Sequence of chain 1.U:
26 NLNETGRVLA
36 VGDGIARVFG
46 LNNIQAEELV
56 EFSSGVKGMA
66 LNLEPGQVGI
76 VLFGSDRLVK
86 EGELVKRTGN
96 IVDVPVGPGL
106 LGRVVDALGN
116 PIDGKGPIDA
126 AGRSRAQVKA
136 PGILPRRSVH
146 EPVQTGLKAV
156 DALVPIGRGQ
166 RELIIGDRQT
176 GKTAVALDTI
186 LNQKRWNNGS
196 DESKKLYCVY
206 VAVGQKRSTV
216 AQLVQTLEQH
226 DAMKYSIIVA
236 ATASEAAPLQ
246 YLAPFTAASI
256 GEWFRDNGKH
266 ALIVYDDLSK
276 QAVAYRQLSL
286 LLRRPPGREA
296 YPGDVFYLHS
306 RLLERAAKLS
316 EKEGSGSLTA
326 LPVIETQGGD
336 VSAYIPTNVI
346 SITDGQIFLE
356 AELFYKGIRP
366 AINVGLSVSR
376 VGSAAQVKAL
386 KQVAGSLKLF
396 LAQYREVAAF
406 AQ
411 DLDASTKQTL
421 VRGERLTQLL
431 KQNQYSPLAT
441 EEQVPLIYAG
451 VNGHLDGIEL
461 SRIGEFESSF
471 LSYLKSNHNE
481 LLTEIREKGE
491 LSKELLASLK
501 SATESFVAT

The protein below binds the small molecule below.
Small molecule (SMILES): Nc1ncnc2c1ncn2[C@@H]1O[C@H](CO[P](=O)(O)O[P](=O)(O)NP(=O)(O)O)[C@@H](O)[C@H]1O

Binding-site contacts:
Ligand atom O1A contacts residue GLY168 of chain 1.V at 3.0 Å.
Ligand atom O1B contacts residue LYS169 of chain 1.V at 2.7 Å (salt-bridge).
Ligand atom N7 contacts residue VAL171 of chain 1.V at 3.4 Å.
Ligand atom PB contacts residue LYS169 of chain 1.V at 3.6 Å.
Ligand atom O2B contacts residue MG1 of chain 1.DB at 2.2 Å.
Ligand atom O2G contacts residue LYS169 of chain 1.V at 3.4 Å.
Ligand atom N6 contacts residue ALA427 of chain 1.V at 3.4 Å.
Ligand atom O1B contacts residue GLY168 of chain 1.V at 3.3 Å (h-bond).
Ligand atom O3G contacts residue ARG375 of chain 1.U at 2.8 Å (salt-bridge).
Ligand atom O1A contacts residue THR170 of chain 1.V at 3.4 Å (h-bond).
Ligand atom N1 contacts residue ALA427 of chain 1.V at 3.6 Å.
Ligand atom N1 contacts residue TYR351 of chain 1.V at 3.6 Å.
Ligand atom O2' contacts residue PHE430 of chain 1.V at 3.4 Å.
Ligand atom N3B contacts residue ARG375 of chain 1.U at 2.7 Å (salt-bridge).
Ligand atom O1G contacts residue ALA165 of chain 1.V at 3.5 Å.
Ligand atom PG contacts residue LYS169 of chain 1.V at 3.4 Å.
Ligand atom O2A contacts residue THR170 of chain 1.V at 3.4 Å.
Ligand atom O1G contacts residue TYR317 of chain 1.V at 3.4 Å.
Ligand atom O3G contacts residue ARG196 of chain 1.V at 2.8 Å (salt-bridge).
Ligand atom N9 contacts residue TYR351 of chain 1.V at 3.6 Å.
Ligand atom N6 contacts residue PHE424 of chain 1.V at 3.6 Å.
Ligand atom PG contacts residue MG1 of chain 1.DB at 3.4 Å.
Ligand atom N3B contacts residue GLY166 of chain 1.V at 2.9 Å (h-bond).
Ligand atom C4 contacts residue TYR351 of chain 1.V at 3.5 Å (hydrophobic).
Ligand atom O1A contacts residue LYS169 of chain 1.V at 3.5 Å (salt-bridge).
Ligand atom C6 contacts residue ALA427 of chain 1.V at 3.6 Å (hydrophobic).
Ligand atom C5 contacts residue TYR351 of chain 1.V at 3.5 Å (hydrophobic).
Ligand atom N3B contacts residue LYS169 of chain 1.V at 3.4 Å (salt-bridge).
Ligand atom O3A contacts residue ARG375 of chain 1.U at 3.5 Å (salt-bridge).
Ligand atom PB contacts residue MG1 of chain 1.DB at 3.5 Å.
Ligand atom PG contacts residue ARG375 of chain 1.U at 3.4 Å.
Ligand atom O4' contacts residue GLY166 of chain 1.V at 3.6 Å (h-bond).
Ligand atom O2G contacts residue MG1 of chain 1.DB at 2.2 Å.
Ligand atom O1G contacts residue LYS169 of chain 1.V at 2.8 Å (salt-bridge).
Ligand atom O2B contacts residue THR170 of chain 1.V at 2.5 Å (h-bond).
Ligand atom O1A contacts residue VAL171 of chain 1.V at 3.2 Å (h-bond).
Ligand atom O3A contacts residue GLY166 of chain 1.V at 3.4 Å.
Ligand atom O2G contacts residue GLU195 of chain 1.V at 3.0 Å (salt-bridge).
Ligand atom PB contacts residue ARG375 of chain 1.U at 3.5 Å.
Ligand atom C8 contacts residue GLY168 of chain 1.V at 3.6 Å.

Sequence of chain 1.V:
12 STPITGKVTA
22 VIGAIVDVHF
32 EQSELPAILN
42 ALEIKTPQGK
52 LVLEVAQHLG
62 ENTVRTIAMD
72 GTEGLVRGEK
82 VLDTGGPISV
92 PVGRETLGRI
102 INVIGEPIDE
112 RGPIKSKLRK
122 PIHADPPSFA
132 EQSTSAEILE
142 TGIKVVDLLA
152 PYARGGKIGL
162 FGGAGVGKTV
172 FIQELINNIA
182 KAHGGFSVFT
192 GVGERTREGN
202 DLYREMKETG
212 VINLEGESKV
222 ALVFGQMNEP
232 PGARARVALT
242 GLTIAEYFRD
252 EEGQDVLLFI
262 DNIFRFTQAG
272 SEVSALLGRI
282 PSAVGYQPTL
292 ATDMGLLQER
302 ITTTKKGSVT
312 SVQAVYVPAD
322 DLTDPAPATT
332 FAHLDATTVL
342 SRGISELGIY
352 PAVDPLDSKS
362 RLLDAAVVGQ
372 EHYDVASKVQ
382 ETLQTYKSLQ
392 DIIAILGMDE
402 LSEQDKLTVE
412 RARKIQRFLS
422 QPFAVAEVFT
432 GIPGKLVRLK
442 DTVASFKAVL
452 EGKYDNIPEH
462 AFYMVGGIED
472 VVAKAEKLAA